Binding-site contacts:
Ligand atom C5' contacts residue ASP409 of chain 1.EA at 4.0 Å.
Ligand atom N1 contacts residue VAL203 of chain 1.V at 4.0 Å.
Ligand atom N7 contacts residue PRO204 of chain 1.V at 4.0 Å.
Ligand atom C5 contacts residue PRO414 of chain 1.V at 4.1 Å (hydrophobic).
Ligand atom N7 contacts residue HIS413 of chain 1.V at 4.0 Å.
Ligand atom C6 contacts residue PRO414 of chain 1.V at 3.5 Å (hydrophobic).
Ligand atom N6 contacts residue PRO414 of chain 1.V at 3.7 Å.
Ligand atom OP2 contacts residue DC1 of chain 1.YC at 2.5 Å (h-bond).
Ligand atom N6 contacts residue SER415 of chain 1.V at 3.4 Å.
Ligand atom P contacts residue DC1 of chain 1.YC at 1.6 Å.
Ligand atom N1 contacts residue GLY422 of chain 1.V at 3.0 Å (h-bond).
Ligand atom N6 contacts residue PRO416 of chain 1.V at 3.9 Å.
Ligand atom C2' contacts residue PRO414 of chain 1.V at 3.5 Å (hydrophobic).
Ligand atom C2 contacts residue GLY422 of chain 1.V at 3.5 Å.
Ligand atom C2 contacts residue PRO414 of chain 1.V at 4.1 Å (hydrophobic).
Ligand atom C1' contacts residue DC1 of chain 1.YC at 3.9 Å.
Ligand atom C2 contacts residue ILE405 of chain 1.V at 4.1 Å (hydrophobic).
Ligand atom OP1 contacts residue ASN411 of chain 1.EA at 3.6 Å.
Ligand atom C3' contacts residue HIS413 of chain 1.V at 3.6 Å.
Ligand atom O5' contacts residue ASP409 of chain 1.EA at 3.6 Å.
Ligand atom C8 contacts residue PRO204 of chain 1.V at 4.1 Å (hydrophobic).
Ligand atom O3' contacts residue HIS413 of chain 1.V at 4.1 Å.
Ligand atom C5' contacts residue HIS413 of chain 1.V at 3.7 Å.
Ligand atom C5' contacts residue DC1 of chain 1.YC at 3.9 Å.
Ligand atom N6 contacts residue GLY422 of chain 1.V at 3.1 Å (h-bond).
Ligand atom N3 contacts residue PRO414 of chain 1.V at 3.9 Å.
Ligand atom O4' contacts residue DC1 of chain 1.YC at 3.4 Å.
Ligand atom C4' contacts residue DC1 of chain 1.YC at 4.1 Å.
Ligand atom N6 contacts residue PHE421 of chain 1.V at 4.1 Å.
Ligand atom O5' contacts residue DC1 of chain 1.YC at 2.5 Å (h-bond).
Ligand atom N6 contacts residue GLY420 of chain 1.V at 4.2 Å.
Ligand atom OP1 contacts residue DC1 of chain 1.YC at 2.5 Å (h-bond).
Ligand atom N7 contacts residue SER415 of chain 1.V at 3.8 Å.
Ligand atom N1 contacts residue PRO414 of chain 1.V at 3.5 Å (h-bond).
Ligand atom C6 contacts residue SER415 of chain 1.V at 4.0 Å.
Ligand atom C6 contacts residue GLY422 of chain 1.V at 3.8 Å.
Ligand atom C5 contacts residue PRO204 of chain 1.V at 3.9 Å (hydrophobic).
Ligand atom N9 contacts residue PRO204 of chain 1.V at 4.2 Å.
Ligand atom C4 contacts residue PRO204 of chain 1.V at 4.0 Å (hydrophobic).
Ligand atom C8 contacts residue HIS413 of chain 1.V at 3.6 Å.

Sequence of chain 1.EA:
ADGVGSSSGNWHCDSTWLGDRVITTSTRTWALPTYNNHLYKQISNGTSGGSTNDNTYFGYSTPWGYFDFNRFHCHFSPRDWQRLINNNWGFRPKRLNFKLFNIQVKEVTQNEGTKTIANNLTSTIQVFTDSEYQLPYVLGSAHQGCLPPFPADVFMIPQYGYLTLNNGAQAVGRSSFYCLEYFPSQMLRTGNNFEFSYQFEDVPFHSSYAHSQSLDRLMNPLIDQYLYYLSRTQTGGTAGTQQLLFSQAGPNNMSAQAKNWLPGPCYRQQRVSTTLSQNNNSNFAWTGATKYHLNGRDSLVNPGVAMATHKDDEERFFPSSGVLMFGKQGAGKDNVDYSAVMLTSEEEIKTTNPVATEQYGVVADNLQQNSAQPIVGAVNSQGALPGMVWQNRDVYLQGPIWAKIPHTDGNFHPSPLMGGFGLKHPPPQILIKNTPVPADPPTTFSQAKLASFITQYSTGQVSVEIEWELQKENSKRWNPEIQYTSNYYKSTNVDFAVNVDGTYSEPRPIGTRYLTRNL

The protein below binds the small molecule below.
Small molecule (SMILES): Nc1ncnc2c1ncn2[C@H]1C[C@H](O)[C@@H](COP(=O)(O)O)O1

Sequence of chain 1.V:
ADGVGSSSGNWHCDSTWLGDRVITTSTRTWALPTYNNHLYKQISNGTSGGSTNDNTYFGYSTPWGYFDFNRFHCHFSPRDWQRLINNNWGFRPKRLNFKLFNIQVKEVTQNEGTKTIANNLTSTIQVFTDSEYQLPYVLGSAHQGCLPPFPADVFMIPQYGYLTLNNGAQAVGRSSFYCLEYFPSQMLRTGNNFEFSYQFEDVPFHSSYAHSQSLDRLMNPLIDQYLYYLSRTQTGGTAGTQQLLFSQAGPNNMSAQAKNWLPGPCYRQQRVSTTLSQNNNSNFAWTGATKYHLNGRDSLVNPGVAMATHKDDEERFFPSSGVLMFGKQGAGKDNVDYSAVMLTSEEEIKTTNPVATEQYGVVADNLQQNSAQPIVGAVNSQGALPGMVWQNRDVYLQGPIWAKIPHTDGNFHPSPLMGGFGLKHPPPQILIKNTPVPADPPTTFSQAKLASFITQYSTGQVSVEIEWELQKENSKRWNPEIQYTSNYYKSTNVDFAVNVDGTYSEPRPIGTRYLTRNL